Binding-site contacts:
Ligand atom O6 contacts residue GLN85 of chain 1.M at 4.1 Å.
Ligand atom N2 contacts residue ASN138 of chain 1.M at 3.8 Å.
Ligand atom O5 contacts residue ASN138 of chain 1.M at 2.3 Å (h-bond).
Ligand atom C5 contacts residue ASN138 of chain 1.M at 3.7 Å.
Ligand atom C4 contacts residue ASN138 of chain 1.M at 4.5 Å.
Ligand atom C3 contacts residue ASN138 of chain 1.M at 4.4 Å.
Ligand atom C2 contacts residue ASN138 of chain 1.M at 3.2 Å.
Ligand atom C6 contacts residue ASN138 of chain 1.M at 4.4 Å.
Ligand atom O6 contacts residue GLY137 of chain 1.M at 4.3 Å.
Ligand atom O6 contacts residue ASN138 of chain 1.M at 4.4 Å.
Ligand atom C1 contacts residue ASN138 of chain 1.M at 2.1 Å.

Sequence of chain 1.M:
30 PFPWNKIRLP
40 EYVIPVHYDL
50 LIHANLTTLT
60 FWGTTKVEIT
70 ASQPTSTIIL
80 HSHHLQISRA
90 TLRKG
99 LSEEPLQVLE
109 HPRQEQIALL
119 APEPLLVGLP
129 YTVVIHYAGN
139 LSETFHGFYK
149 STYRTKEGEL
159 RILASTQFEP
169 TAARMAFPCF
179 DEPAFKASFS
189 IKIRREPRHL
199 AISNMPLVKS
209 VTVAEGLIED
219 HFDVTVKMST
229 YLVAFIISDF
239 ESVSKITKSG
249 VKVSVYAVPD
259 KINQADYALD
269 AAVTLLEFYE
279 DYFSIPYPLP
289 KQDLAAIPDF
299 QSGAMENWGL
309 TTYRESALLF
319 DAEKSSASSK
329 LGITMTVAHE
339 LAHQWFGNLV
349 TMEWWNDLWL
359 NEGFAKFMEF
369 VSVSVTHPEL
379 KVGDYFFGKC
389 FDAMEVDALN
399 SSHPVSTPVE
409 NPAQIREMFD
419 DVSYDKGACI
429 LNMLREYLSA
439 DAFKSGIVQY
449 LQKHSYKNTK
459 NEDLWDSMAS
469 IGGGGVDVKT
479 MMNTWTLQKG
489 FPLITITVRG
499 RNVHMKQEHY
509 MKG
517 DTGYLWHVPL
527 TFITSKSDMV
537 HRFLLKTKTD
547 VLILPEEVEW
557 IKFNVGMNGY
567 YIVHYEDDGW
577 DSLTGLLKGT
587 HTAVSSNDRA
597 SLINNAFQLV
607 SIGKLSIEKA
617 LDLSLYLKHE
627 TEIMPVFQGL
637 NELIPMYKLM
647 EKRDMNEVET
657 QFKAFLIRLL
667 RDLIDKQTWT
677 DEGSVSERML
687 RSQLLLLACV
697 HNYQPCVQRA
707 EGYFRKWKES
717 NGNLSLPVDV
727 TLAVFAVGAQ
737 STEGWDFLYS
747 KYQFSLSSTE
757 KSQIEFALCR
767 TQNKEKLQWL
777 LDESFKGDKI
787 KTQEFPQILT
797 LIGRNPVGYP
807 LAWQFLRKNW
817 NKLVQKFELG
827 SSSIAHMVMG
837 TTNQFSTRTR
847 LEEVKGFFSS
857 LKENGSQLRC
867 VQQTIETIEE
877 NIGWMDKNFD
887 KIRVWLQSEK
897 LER

The protein below binds the small molecule below.
Small molecule (SMILES): CC(=O)N[C@H]1[C@H](O[C@H]2[C@H](O)[C@@H](NC(C)=O)CO[C@@H]2CO)O[C@H](CO)[C@@H](O[C@@H]2O[C@H](CO)[C@@H](O)[C@H](O)[C@@H]2O)[C@@H]1O